Sequence of chain 1.A:
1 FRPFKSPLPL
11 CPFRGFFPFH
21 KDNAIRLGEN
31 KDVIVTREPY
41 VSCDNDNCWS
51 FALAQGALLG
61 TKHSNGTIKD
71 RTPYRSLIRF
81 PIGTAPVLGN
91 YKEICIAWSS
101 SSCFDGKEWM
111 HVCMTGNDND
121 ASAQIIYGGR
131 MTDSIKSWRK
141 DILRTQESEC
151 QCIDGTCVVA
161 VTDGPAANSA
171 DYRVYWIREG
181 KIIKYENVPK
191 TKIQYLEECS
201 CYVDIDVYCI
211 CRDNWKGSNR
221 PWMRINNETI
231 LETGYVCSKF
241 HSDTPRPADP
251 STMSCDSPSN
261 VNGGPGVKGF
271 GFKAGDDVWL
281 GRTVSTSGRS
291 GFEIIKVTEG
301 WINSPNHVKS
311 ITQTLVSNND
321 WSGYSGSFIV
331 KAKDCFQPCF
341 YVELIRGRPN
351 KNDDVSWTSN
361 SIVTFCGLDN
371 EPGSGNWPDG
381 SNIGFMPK

Binding-site contacts:
Ligand atom O4 contacts residue ASN226 of chain 1.A at 4.4 Å.
Ligand atom O7 contacts residue ASN227 of chain 1.A at 3.4 Å (h-bond).
Ligand atom O6 contacts residue ASP154 of chain 1.A at 3.8 Å.
Ligand atom C6 contacts residue GLU228 of chain 1.A at 4.3 Å.
Ligand atom C4 contacts residue ASN227 of chain 1.A at 4.2 Å.
Ligand atom C6 contacts residue ASP154 of chain 1.A at 4.2 Å.
Ligand atom C8 contacts residue ASN227 of chain 1.A at 4.3 Å.
Ligand atom C2 contacts residue GLU228 of chain 1.A at 3.6 Å.
Ligand atom C5 contacts residue ASN227 of chain 1.A at 3.7 Å.
Ligand atom O2 contacts residue PRO7 of chain 1.A at 4.0 Å.
Ligand atom C5 contacts residue ASN227 of chain 1.A at 3.4 Å.
Ligand atom C8 contacts residue GLU228 of chain 1.A at 3.9 Å.
Ligand atom O3 contacts residue ASP206 of chain 1.A at 4.3 Å.
Ligand atom N2 contacts residue GLU228 of chain 1.A at 2.8 Å (salt-bridge).
Ligand atom O3 contacts residue PRO7 of chain 1.A at 4.0 Å.
Ligand atom C3 contacts residue GLU228 of chain 1.A at 3.6 Å.
Ligand atom C1 contacts residue ASN227 of chain 1.A at 1.4 Å.
Ligand atom C6 contacts residue ASN226 of chain 1.A at 3.8 Å.
Ligand atom C7 contacts residue GLU228 of chain 1.A at 3.8 Å.
Ligand atom C4 contacts residue ASN227 of chain 1.A at 4.1 Å.
Ligand atom O3 contacts residue ILE205 of chain 1.A at 4.3 Å.
Ligand atom N2 contacts residue ASN227 of chain 1.A at 2.8 Å (h-bond).
Ligand atom C3 contacts residue ASN227 of chain 1.A at 3.8 Å.
Ligand atom C2 contacts residue ASN227 of chain 1.A at 2.4 Å.
Ligand atom C4 contacts residue ASN226 of chain 1.A at 4.4 Å.
Ligand atom O5 contacts residue ASN227 of chain 1.A at 2.4 Å (h-bond).
Ligand atom C7 contacts residue ASN227 of chain 1.A at 3.3 Å.
Ligand atom O3 contacts residue GLU228 of chain 1.A at 4.3 Å.
Ligand atom C6 contacts residue ASN227 of chain 1.A at 3.3 Å.
Ligand atom C1 contacts residue GLU228 of chain 1.A at 3.9 Å.
Ligand atom O7 contacts residue THR156 of chain 1.A at 4.1 Å.
Ligand atom O5 contacts residue ASP154 of chain 1.A at 4.3 Å.

A protein and the small-molecule ligand that binds it are described below.
Small molecule (SMILES): CC(=O)N[C@H]1[C@H](O[C@H]2[C@H](O)[C@@H](NC(C)=O)CO[C@@H]2CO[C@@H]2O[C@@H](C)[C@@H](O)[C@@H](O)[C@@H]2O)O[C@H](CO)[C@@H](O)[C@@H]1O